Binding-site contacts:
Ligand atom C2 contacts residue SER193 of chain 2.B at 3.5 Å.
Ligand atom C44 contacts residue ALA93 of chain 2.B at 3.5 Å (hydrophobic).
Ligand atom O35 contacts residue SER198 of chain 2.B at 2.7 Å (h-bond).
Ligand atom C43 contacts residue ALA89 of chain 2.B at 3.6 Å (hydrophobic).
Ligand atom C18 contacts residue TYR87 of chain 2.D at 3.6 Å (hydrophobic).
Ligand atom C8 contacts residue GLY221 of chain 2.B at 3.6 Å.
Ligand atom C4 contacts residue CYS194 of chain 2.B at 3.4 Å (hydrophobic).
Ligand atom C26 contacts residue HIS46 of chain 2.B at 3.5 Å.
Ligand atom C6 contacts residue SER193 of chain 2.B at 3.4 Å.
Ligand atom N1 contacts residue SER193 of chain 2.B at 2.8 Å (h-bond).
Ligand atom C30 contacts residue VAL30 of chain 2.B at 3.2 Å (hydrophobic).
Ligand atom F22 contacts residue ILE49 of chain 2.D at 3.2 Å.
Ligand atom C2 contacts residue GLY221 of chain 2.B at 3.5 Å.
Ligand atom C43 contacts residue LYS85 of chain 2.D at 3.1 Å.
Ligand atom N1 contacts residue GLY221 of chain 2.B at 3.0 Å (h-bond).
Ligand atom C5 contacts residue SER198 of chain 2.B at 3.4 Å.
Ligand atom C12 contacts residue GLN195 of chain 2.B at 3.5 Å.
Ligand atom C13 contacts residue ASP50 of chain 2.D at 3.3 Å.
Ligand atom C44 contacts residue LEU92 of chain 2.B at 3.0 Å (hydrophobic).
Ligand atom C14 contacts residue GLN195 of chain 2.B at 3.4 Å.
Ligand atom C30 contacts residue ALA89 of chain 2.D at 3.5 Å (hydrophobic).
Ligand atom C37 contacts residue SER88 of chain 2.D at 3.6 Å.
Ligand atom C11 contacts residue GLN195 of chain 2.B at 3.5 Å.
Ligand atom C12 contacts residue ILE49 of chain 2.D at 3.6 Å (hydrophobic).
Ligand atom O34 contacts residue SER198 of chain 2.B at 3.4 Å (h-bond).
Ligand atom C14 contacts residue CYS222 of chain 2.B at 3.4 Å (hydrophobic).
Ligand atom O25 contacts residue HIS46 of chain 2.B at 2.9 Å (h-bond).
Ligand atom C40 contacts residue LYS85 of chain 2.D at 3.1 Å.
Ligand atom F24 contacts residue HIS46 of chain 2.B at 3.4 Å.
Ligand atom O15 contacts residue GLN195 of chain 2.B at 3.1 Å (h-bond).
Ligand atom C33 contacts residue HIS46 of chain 2.B at 3.6 Å.
Ligand atom C19 contacts residue TYR87 of chain 2.D at 3.4 Å (hydrophobic).
Ligand atom C33 contacts residue SER198 of chain 2.B at 3.2 Å.
Ligand atom O34 contacts residue GLY196 of chain 2.B at 2.8 Å (h-bond).
Ligand atom C38 contacts residue HIS94 of chain 2.B at 3.6 Å.
Ligand atom O35 contacts residue HIS46 of chain 2.B at 2.8 Å (h-bond).
Ligand atom C9 contacts residue GLN195 of chain 2.B at 3.5 Å.
Ligand atom F24 contacts residue HIS94 of chain 2.B at 3.2 Å.
Ligand atom C27 contacts residue SER88 of chain 2.D at 3.6 Å.
Ligand atom N1 contacts residue ASP192 of chain 2.B at 2.8 Å (salt-bridge).

Sequence of chain 2.B:
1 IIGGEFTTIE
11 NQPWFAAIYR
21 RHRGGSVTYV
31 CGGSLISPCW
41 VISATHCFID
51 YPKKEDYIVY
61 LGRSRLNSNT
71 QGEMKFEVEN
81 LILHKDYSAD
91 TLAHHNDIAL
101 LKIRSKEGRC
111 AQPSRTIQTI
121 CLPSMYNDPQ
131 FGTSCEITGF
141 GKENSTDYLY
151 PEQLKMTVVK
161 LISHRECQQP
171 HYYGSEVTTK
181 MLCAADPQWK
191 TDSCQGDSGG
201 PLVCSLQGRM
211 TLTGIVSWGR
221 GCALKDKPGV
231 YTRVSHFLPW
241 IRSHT

Sequence of chain 2.D:
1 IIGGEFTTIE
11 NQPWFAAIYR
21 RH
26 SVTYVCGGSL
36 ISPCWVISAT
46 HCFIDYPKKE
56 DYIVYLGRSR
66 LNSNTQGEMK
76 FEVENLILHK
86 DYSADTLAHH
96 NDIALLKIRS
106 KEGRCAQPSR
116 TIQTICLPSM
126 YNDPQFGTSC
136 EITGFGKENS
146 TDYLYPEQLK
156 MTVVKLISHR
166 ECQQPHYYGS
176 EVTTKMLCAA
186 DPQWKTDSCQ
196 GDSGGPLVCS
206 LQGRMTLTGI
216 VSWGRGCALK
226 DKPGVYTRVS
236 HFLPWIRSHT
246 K

A small-molecule ligand and the protein it binds are described below.
Small molecule (SMILES): CN(C)c1ccc(C(=O)O)c(Oc2nc(Oc3cccc(-c4cccc(CN)c4)c3)c(F)c(N3CC[C@@H](N(C)C)C3)c2F)c1